Binding-site contacts:
Ligand atom C7 contacts residue ASN501 of chain 1.C at 3.6 Å.
Ligand atom N2 contacts residue ASN501 of chain 1.C at 3.0 Å (h-bond).
Ligand atom C4 contacts residue ASN501 of chain 1.C at 4.3 Å.
Ligand atom C8 contacts residue ASN501 of chain 1.C at 4.0 Å.
Ligand atom C1 contacts residue ASN501 of chain 1.C at 1.5 Å.
Ligand atom O7 contacts residue ASN501 of chain 1.C at 3.8 Å.
Ligand atom C3 contacts residue ASN501 of chain 1.C at 3.9 Å.
Ligand atom O5 contacts residue ASN501 of chain 1.C at 2.4 Å (h-bond).
Ligand atom C2 contacts residue ASN501 of chain 1.C at 2.5 Å.
Ligand atom C5 contacts residue ASN501 of chain 1.C at 3.8 Å.

A small-molecule ligand and the protein it binds are described below.
Small molecule (SMILES): CC(=O)N[C@@H]1[C@@H](O)[C@H](O)[C@@H](CO)O[C@H]1O

Sequence of chain 1.C:
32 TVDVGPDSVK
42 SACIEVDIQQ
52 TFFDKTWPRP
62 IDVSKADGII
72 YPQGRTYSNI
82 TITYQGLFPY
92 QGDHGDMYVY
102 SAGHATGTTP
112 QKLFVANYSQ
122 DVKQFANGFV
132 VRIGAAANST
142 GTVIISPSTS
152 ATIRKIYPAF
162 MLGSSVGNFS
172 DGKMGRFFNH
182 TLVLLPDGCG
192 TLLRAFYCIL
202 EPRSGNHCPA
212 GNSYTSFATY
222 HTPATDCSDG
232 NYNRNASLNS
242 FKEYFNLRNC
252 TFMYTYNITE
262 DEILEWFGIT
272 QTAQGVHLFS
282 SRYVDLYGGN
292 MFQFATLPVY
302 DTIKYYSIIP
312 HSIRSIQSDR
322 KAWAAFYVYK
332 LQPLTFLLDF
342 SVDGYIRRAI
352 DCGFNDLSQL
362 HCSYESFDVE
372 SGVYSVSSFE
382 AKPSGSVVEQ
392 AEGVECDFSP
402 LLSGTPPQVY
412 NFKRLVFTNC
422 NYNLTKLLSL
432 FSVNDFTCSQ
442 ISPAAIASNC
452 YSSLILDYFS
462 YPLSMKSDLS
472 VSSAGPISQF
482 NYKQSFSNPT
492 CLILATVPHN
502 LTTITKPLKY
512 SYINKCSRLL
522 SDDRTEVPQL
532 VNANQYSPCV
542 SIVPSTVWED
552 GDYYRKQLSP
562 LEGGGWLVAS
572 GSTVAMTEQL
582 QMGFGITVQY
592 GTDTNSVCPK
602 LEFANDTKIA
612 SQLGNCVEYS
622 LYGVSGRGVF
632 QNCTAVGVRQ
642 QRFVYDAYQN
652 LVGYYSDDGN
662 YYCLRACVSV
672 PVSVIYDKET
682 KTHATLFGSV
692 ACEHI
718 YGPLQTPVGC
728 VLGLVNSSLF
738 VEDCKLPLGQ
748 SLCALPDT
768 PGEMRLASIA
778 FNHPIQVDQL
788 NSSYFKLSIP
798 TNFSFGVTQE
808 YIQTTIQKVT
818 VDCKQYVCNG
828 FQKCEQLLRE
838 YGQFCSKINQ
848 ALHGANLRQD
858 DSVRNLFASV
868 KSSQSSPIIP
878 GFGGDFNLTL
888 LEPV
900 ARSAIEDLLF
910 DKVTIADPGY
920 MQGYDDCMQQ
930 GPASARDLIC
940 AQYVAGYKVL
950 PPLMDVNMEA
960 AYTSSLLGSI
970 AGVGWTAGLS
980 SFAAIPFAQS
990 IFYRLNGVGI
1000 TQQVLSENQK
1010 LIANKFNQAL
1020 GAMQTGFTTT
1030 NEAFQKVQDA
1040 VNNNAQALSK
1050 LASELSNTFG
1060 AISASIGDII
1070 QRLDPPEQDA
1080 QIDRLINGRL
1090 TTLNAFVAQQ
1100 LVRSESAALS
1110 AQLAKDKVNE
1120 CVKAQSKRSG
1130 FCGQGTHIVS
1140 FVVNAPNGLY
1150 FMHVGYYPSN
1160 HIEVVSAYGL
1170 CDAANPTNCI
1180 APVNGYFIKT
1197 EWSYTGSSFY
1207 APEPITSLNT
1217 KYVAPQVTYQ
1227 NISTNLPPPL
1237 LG